Binding-site contacts:
Ligand atom CB contacts residue ASP77 of chain 1.A at 3.5 Å.
Ligand atom O contacts residue THR73 of chain 1.A at 3.5 Å.
Ligand atom N contacts residue TYR159 of chain 1.A at 3.6 Å.
Ligand atom C contacts residue TYR7 of chain 1.A at 3.6 Å (hydrophobic).
Ligand atom OD1 contacts residue LYS66 of chain 1.A at 2.9 Å (salt-bridge).
Ligand atom OG1 contacts residue ASP77 of chain 1.A at 2.5 Å (salt-bridge).
Ligand atom O contacts residue TYR159 of chain 1.A at 2.6 Å (h-bond).
Ligand atom ND2 contacts residue GLU63 of chain 1.A at 3.6 Å (salt-bridge).
Ligand atom CG contacts residue LYS66 of chain 1.A at 3.6 Å.
Ligand atom CA contacts residue ASP77 of chain 1.A at 3.4 Å.
Ligand atom CG2 contacts residue ASP77 of chain 1.A at 3.5 Å.
Ligand atom CA contacts residue TYR7 of chain 1.A at 3.4 Å (hydrophobic).
Ligand atom CD2 contacts residue TYR7 of chain 1.A at 3.5 Å (hydrophobic).
Ligand atom CG1 contacts residue TYR99 of chain 1.A at 3.4 Å (hydrophobic).
Ligand atom CD2 contacts residue PHE9 of chain 1.A at 3.6 Å (hydrophobic).
Ligand atom ND2 contacts residue TRP167 of chain 1.A at 3.4 Å.
Ligand atom O contacts residue HIS70 of chain 1.A at 3.4 Å.
Ligand atom OE1 contacts residue GLN155 of chain 1.A at 3.6 Å (h-bond).
Ligand atom O contacts residue THR143 of chain 1.A at 2.7 Å (h-bond).
Ligand atom N contacts residue GLU63 of chain 1.A at 2.9 Å (salt-bridge).
Ligand atom CD1 contacts residue MET45 of chain 1.A at 3.5 Å (hydrophobic).
Ligand atom N contacts residue TYR99 of chain 1.A at 3.1 Å (h-bond).
Ligand atom OXT contacts residue LYS146 of chain 1.A at 3.4 Å (salt-bridge).
Ligand atom CG2 contacts residue HIS70 of chain 1.A at 3.2 Å.
Ligand atom CD1 contacts residue VAL67 of chain 1.A at 3.6 Å (hydrophobic).
Ligand atom O contacts residue LYS66 of chain 1.A at 2.8 Å (salt-bridge).
Ligand atom O contacts residue TRP147 of chain 1.A at 2.9 Å (h-bond).
Ligand atom CA contacts residue GLU63 of chain 1.A at 3.5 Å.
Ligand atom CG2 contacts residue LYS146 of chain 1.A at 3.3 Å.
Ligand atom OG1 contacts residue VAL76 of chain 1.A at 3.5 Å.
Ligand atom N contacts residue ASP77 of chain 1.A at 2.9 Å (salt-bridge).
Ligand atom C contacts residue ASP77 of chain 1.A at 3.6 Å.
Ligand atom CG contacts residue GLU63 of chain 1.A at 3.5 Å.
Ligand atom N contacts residue TYR171 of chain 1.A at 2.9 Å (h-bond).
Ligand atom CG1 contacts residue ARG97 of chain 1.A at 3.4 Å.
Ligand atom N contacts residue TYR7 of chain 1.A at 2.5 Å (h-bond).
Ligand atom O contacts residue LYS146 of chain 1.A at 3.4 Å (salt-bridge).
Ligand atom CD2 contacts residue TYR99 of chain 1.A at 3.4 Å (hydrophobic).
Ligand atom O contacts residue TYR84 of chain 1.A at 2.9 Å (h-bond).
Ligand atom O contacts residue THR73 of chain 1.A at 2.9 Å (h-bond).

A small-molecule ligand and the protein it binds are described below.
Small molecule (SMILES): CC(C)C[C@H](NC(=O)[C@@H](N)CC(N)=O)C(=O)N[C@H](C(=O)N1CCC[C@H]1C(=O)N[C@@H](CCC(N)=O)C(=O)N[C@H](C(=O)N[C@@H](C)C(=O)N[C@H](C(=O)N[C@H](C(=O)O)C(C)C)[C@@H](C)O)C(C)C)C(C)C

Sequence of chain 1.A:
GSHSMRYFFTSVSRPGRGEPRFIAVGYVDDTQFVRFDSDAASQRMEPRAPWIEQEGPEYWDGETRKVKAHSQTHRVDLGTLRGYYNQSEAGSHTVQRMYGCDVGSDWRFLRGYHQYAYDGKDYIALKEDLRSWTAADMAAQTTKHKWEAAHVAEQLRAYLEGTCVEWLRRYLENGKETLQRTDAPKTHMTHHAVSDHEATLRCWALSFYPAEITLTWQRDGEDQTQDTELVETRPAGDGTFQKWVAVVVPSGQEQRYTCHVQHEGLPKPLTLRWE